Binding-site contacts:
Ligand atom C83 contacts residue PHE461 of chain 1.B at 4.2 Å (hydrophobic).
Ligand atom O09 contacts residue TRP465 of chain 1.B at 4.5 Å.
Ligand atom C83 contacts residue ILE462 of chain 1.B at 4.2 Å (hydrophobic).
Ligand atom O82 contacts residue TRP465 of chain 1.B at 3.7 Å.
Ligand atom C83 contacts residue TRP457 of chain 1.B at 3.5 Å (hydrophobic).
Ligand atom C80 contacts residue TRP465 of chain 1.B at 3.7 Å (hydrophobic).
Ligand atom C85 contacts residue THR469 of chain 1.B at 4.5 Å.
Ligand atom C81 contacts residue TRP465 of chain 1.B at 3.4 Å (hydrophobic).
Ligand atom C13 contacts residue ILE462 of chain 1.B at 3.8 Å (hydrophobic).
Ligand atom C14 contacts residue ILE462 of chain 1.B at 4.4 Å (hydrophobic).
Ligand atom C02 contacts residue MET438 of chain 1.B at 3.9 Å (hydrophobic).
Ligand atom C03 contacts residue MET438 of chain 1.B at 3.7 Å (hydrophobic).
Ligand atom C06 contacts residue TRP457 of chain 1.B at 4.4 Å (hydrophobic).

Sequence of chain 1.B:
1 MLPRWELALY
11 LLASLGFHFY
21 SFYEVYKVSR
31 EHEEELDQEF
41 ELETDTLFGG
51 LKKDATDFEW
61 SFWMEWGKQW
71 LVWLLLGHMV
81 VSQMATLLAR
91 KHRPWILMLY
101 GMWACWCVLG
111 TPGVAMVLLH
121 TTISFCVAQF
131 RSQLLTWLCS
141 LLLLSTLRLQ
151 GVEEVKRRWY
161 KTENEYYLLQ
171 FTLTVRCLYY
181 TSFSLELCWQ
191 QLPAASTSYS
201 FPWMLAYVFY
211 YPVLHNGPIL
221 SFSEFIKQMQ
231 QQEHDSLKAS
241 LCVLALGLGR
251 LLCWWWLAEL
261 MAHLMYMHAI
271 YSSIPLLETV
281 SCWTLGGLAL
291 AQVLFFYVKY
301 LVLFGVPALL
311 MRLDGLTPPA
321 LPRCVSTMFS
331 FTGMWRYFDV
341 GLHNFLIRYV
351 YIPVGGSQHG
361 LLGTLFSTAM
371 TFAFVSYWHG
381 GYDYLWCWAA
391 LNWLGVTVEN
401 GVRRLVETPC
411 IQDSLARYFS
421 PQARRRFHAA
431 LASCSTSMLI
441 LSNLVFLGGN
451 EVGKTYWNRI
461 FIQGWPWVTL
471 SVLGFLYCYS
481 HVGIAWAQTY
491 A

This small molecule binds to this protein.
Small molecule (SMILES): C[C@@H]1CC[C@@]2(OC1)O[C@H]1[C@@H](O)[C@H]3[C@@H]4CC[C@H]5C[C@@H](O[C@@H]6O[C@H](CO)[C@H](O[C@@H]7O[C@H](CO)[C@@H](O)[C@H](O[C@@H]8OC[C@@H](O)[C@H](O)[C@H]8O)[C@H]7O[C@@H]7O[C@H](CO)[C@H](O)[C@H](O[C@@H]8O[C@H](CO)[C@@H](O)[C@H](O)[C@H]8O)[C@H]7O)[C@H](O)[C@H]6O)[C@H](O)C[C@]5(C)[C@H]4CC[C@]3(C)[C@H]1[C@@H]2C